Sequence of chain 2.C:
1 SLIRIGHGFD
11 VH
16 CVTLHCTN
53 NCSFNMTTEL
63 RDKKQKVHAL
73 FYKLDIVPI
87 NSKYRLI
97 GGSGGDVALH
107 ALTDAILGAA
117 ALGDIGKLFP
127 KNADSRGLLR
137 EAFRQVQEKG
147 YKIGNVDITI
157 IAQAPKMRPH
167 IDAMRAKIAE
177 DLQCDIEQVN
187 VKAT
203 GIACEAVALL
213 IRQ

Sequence of chain 2.F:
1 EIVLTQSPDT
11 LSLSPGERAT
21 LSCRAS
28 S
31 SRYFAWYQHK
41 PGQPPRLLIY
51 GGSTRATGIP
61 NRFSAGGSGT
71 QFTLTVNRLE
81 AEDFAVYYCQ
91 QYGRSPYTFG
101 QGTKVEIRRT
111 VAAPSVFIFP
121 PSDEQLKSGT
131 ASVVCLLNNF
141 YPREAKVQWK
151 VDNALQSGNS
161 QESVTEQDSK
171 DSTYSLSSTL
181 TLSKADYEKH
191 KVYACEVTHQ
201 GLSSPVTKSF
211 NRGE

Binding-site contacts:
Ligand atom C1 contacts residue ASN57 of chain 2.C at 1.5 Å.
Ligand atom C2 contacts residue ASN57 of chain 2.C at 2.6 Å.
Ligand atom O3 contacts residue MAN4 of chain 2.L at 2.8 Å (h-bond).
Ligand atom O6 contacts residue HIS20 of chain 2.C at 2.3 Å (h-bond).
Ligand atom O4 contacts residue SER95 of chain 2.F at 4.0 Å.
Ligand atom O4 contacts residue ARG94 of chain 2.F at 3.4 Å (salt-bridge).
Ligand atom O6 contacts residue ARG94 of chain 2.F at 4.4 Å.
Ligand atom O2 contacts residue MAN4 of chain 2.L at 2.5 Å (h-bond).
Ligand atom C7 contacts residue ASN57 of chain 2.C at 3.3 Å.
Ligand atom C4 contacts residue MAN4 of chain 2.L at 4.5 Å.
Ligand atom O7 contacts residue ASN57 of chain 2.C at 2.5 Å (h-bond).
Ligand atom C3 contacts residue MAN4 of chain 2.L at 3.6 Å.
Ligand atom C4 contacts residue ASN57 of chain 2.C at 4.3 Å.
Ligand atom C8 contacts residue HIS20 of chain 2.C at 4.2 Å.
Ligand atom C8 contacts residue THR18 of chain 2.C at 3.6 Å.
Ligand atom O4 contacts residue GLY56 of chain 2.E at 4.5 Å.
Ligand atom C1 contacts residue THR18 of chain 2.C at 3.7 Å.
Ligand atom O6 contacts residue MAN4 of chain 2.L at 4.4 Å.
Ligand atom C6 contacts residue HIS20 of chain 2.C at 3.5 Å.
Ligand atom C8 contacts residue LYS66 of chain 2.C at 4.2 Å.
Ligand atom O7 contacts residue LYS66 of chain 2.C at 3.6 Å.
Ligand atom O5 contacts residue THR18 of chain 2.C at 3.6 Å (h-bond).
Ligand atom C3 contacts residue ASN57 of chain 2.C at 3.9 Å.
Ligand atom O6 contacts residue THR18 of chain 2.C at 3.4 Å (h-bond).
Ligand atom O2 contacts residue ARG59 of chain 2.E at 3.6 Å.
Ligand atom C2 contacts residue MAN4 of chain 2.L at 3.5 Å.
Ligand atom C6 contacts residue THR18 of chain 2.C at 4.2 Å.
Ligand atom C5 contacts residue ASN57 of chain 2.C at 3.5 Å.
Ligand atom N2 contacts residue ASN57 of chain 2.C at 3.4 Å (h-bond).
Ligand atom C5 contacts residue THR18 of chain 2.C at 3.8 Å.
Ligand atom C7 contacts residue THR18 of chain 2.C at 4.2 Å.
Ligand atom C4 contacts residue ARG94 of chain 2.F at 4.4 Å.
Ligand atom O3 contacts residue ASN57 of chain 2.C at 3.9 Å.
Ligand atom C7 contacts residue LYS66 of chain 2.C at 4.3 Å.
Ligand atom C6 contacts residue ASP57 of chain 2.E at 4.4 Å.
Ligand atom O5 contacts residue ASN57 of chain 2.C at 2.3 Å (h-bond).
Ligand atom C2 contacts residue ARG59 of chain 2.E at 4.5 Å.

Sequence of chain 2.E:
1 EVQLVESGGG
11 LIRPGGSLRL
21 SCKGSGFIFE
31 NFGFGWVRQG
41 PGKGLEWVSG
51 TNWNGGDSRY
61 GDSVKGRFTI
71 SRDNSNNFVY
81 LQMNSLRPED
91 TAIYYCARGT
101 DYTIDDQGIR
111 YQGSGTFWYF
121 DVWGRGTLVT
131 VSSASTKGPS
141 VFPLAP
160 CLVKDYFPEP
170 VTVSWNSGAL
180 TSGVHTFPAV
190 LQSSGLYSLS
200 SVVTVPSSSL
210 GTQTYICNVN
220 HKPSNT

A small-molecule ligand and the protein it binds are described below.
Small molecule (SMILES): CC(=O)N[C@H]1[C@H](O[C@H]2[C@H](O)[C@@H](NC(C)=O)CO[C@@H]2CO)O[C@H](CO)[C@@H](O[C@@H]2O[C@H](CO[C@H]3O[C@H](CO[C@H]4O[C@H](CO)[C@@H](O)[C@H](O)[C@@H]4O)[C@@H](O)[C@H](O)[C@@H]3O)[C@@H](O)[C@H](O[C@H]3O[C@H](CO)[C@@H](O)[C@H](O)[C@@H]3O)[C@@H]2O)[C@@H]1O